Binding-site contacts:
Ligand atom O8 contacts residue ALA450 of chain 1.P at 3.4 Å.
Ligand atom O1A contacts residue ALA450 of chain 1.P at 4.3 Å.
Ligand atom C2 contacts residue SER458 of chain 1.P at 4.0 Å.
Ligand atom C2 contacts residue SER456 of chain 1.P at 3.6 Å.
Ligand atom C6 contacts residue SER455 of chain 1.P at 2.7 Å.
Ligand atom O6 contacts residue SER455 of chain 1.P at 1.4 Å (h-bond).
Ligand atom C5 contacts residue SER455 of chain 1.P at 3.7 Å.
Ligand atom C3 contacts residue SER458 of chain 1.P at 3.5 Å.
Ligand atom C6 contacts residue SER456 of chain 1.P at 3.5 Å.
Ligand atom C7 contacts residue SER455 of chain 1.P at 3.6 Å.
Ligand atom C1 contacts residue SER458 of chain 1.P at 4.5 Å.
Ligand atom O1B contacts residue SER455 of chain 1.P at 3.1 Å.
Ligand atom O1B contacts residue SER458 of chain 1.P at 4.0 Å.
Ligand atom N5 contacts residue SER455 of chain 1.P at 4.2 Å.
Ligand atom C5 contacts residue SER456 of chain 1.P at 4.3 Å.
Ligand atom O1A contacts residue SER455 of chain 1.P at 3.2 Å (h-bond).
Ligand atom O6 contacts residue SER456 of chain 1.P at 3.6 Å (h-bond).
Ligand atom C3 contacts residue GLY457 of chain 1.P at 4.2 Å.
Ligand atom O8 contacts residue SER455 of chain 1.P at 3.2 Å (h-bond).
Ligand atom C3 contacts residue SER455 of chain 1.P at 2.7 Å.
Ligand atom O1B contacts residue ALA450 of chain 1.P at 4.3 Å.
Ligand atom C4 contacts residue SER455 of chain 1.P at 3.7 Å.
Ligand atom C3 contacts residue SER456 of chain 1.P at 3.3 Å.
Ligand atom C4 contacts residue SER456 of chain 1.P at 4.2 Å.
Ligand atom C1 contacts residue SER455 of chain 1.P at 2.5 Å.
Ligand atom C2 contacts residue SER455 of chain 1.P at 1.4 Å.
Ligand atom C8 contacts residue SER455 of chain 1.P at 3.4 Å.

The small molecule below binds the protein below.
Small molecule (SMILES): C[C@H](O)[C@H](N)[C@@H]1O[C@](O)(C(=O)O)C[C@H](O)[C@@H]1N

Sequence of chain 1.P:
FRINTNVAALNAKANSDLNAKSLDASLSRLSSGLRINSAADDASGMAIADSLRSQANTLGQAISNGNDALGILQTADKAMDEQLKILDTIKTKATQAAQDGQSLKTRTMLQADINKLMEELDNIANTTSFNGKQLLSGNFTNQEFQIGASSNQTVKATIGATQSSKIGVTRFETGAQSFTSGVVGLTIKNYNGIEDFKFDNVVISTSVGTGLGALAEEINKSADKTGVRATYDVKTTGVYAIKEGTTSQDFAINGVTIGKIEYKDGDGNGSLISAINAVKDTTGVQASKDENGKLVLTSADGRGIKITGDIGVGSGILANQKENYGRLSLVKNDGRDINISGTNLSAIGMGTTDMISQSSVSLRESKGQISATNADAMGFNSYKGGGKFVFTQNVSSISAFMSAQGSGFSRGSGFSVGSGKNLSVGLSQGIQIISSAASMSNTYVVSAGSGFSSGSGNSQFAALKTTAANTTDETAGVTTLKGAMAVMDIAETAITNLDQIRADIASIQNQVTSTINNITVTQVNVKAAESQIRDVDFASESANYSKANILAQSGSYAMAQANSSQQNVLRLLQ